Sequence of chain 1.B:
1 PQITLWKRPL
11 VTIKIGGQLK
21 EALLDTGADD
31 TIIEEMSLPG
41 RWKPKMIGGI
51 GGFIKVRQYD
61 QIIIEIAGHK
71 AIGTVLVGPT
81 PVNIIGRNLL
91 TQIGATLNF

A protein and the small-molecule ligand that binds it are described below.
Small molecule (SMILES): CC(C)CN(C[C@@H](O)[C@H](Cc1ccccc1)NC(=O)O[C@H]1CCOC1)S(=O)(=O)c1ccc(N)cc1

Binding-site contacts:
Ligand atom C4 contacts residue GLY48 of chain 1.B at 3.5 Å.
Ligand atom C14 contacts residue ASP25 of chain 1.A at 3.3 Å.
Ligand atom O3 contacts residue ASP25 of chain 1.A at 2.5 Å (salt-bridge).
Ligand atom O6 contacts residue ALA28 of chain 1.B at 3.6 Å.
Ligand atom C22 contacts residue GLY48 of chain 1.A at 3.7 Å.
Ligand atom C19 contacts residue ALA28 of chain 1.A at 3.6 Å (hydrophobic).
Ligand atom C25 contacts residue ILE32 of chain 1.B at 3.8 Å (hydrophobic).
Ligand atom C15 contacts residue GLY27 of chain 1.A at 3.5 Å.
Ligand atom C7 contacts residue GLY27 of chain 1.B at 3.6 Å.
Ligand atom C18 contacts residue ALA28 of chain 1.A at 3.8 Å (hydrophobic).
Ligand atom C6 contacts residue ASP25 of chain 1.B at 3.5 Å.
Ligand atom C12 contacts residue ILE50 of chain 1.B at 3.6 Å (hydrophobic).
Ligand atom C20 contacts residue ASP30 of chain 1.A at 3.7 Å.
Ligand atom C19 contacts residue ASP30 of chain 1.A at 3.3 Å.
Ligand atom C23 contacts residue ILE84 of chain 1.B at 3.8 Å (hydrophobic).
Ligand atom C12 contacts residue VAL82 of chain 1.A at 3.8 Å (hydrophobic).
Ligand atom C12 contacts residue PRO81 of chain 1.A at 3.8 Å (hydrophobic).
Ligand atom C9 contacts residue GLY27 of chain 1.B at 3.4 Å.
Ligand atom C10 contacts residue ILE50 of chain 1.B at 3.8 Å (hydrophobic).
Ligand atom C25 contacts residue ASP30 of chain 1.B at 3.2 Å.
Ligand atom O4 contacts residue ILE50 of chain 1.B at 3.5 Å.
Ligand atom C13 contacts residue VAL82 of chain 1.A at 3.6 Å (hydrophobic).
Ligand atom C9 contacts residue VAL82 of chain 1.A at 3.8 Å (hydrophobic).
Ligand atom O6 contacts residue ASP29 of chain 1.B at 3.4 Å (salt-bridge).
Ligand atom C25 contacts residue ALA28 of chain 1.B at 3.8 Å (hydrophobic).
Ligand atom O5 contacts residue GLY48 of chain 1.A at 3.5 Å (h-bond).
Ligand atom C7 contacts residue ASP25 of chain 1.A at 3.3 Å.
Ligand atom C6 contacts residue ASP25 of chain 1.A at 3.3 Å.
Ligand atom O2 contacts residue GLY49 of chain 1.B at 3.8 Å.
Ligand atom C11 contacts residue VAL82 of chain 1.A at 3.6 Å (hydrophobic).
Ligand atom O5 contacts residue GLY49 of chain 1.A at 3.5 Å.
Ligand atom O3 contacts residue GLY27 of chain 1.B at 3.4 Å.
Ligand atom O6 contacts residue ASP30 of chain 1.B at 3.1 Å (salt-bridge).
Ligand atom N1 contacts residue GLY27 of chain 1.B at 3.1 Å (h-bond).
Ligand atom C12 contacts residue GLY49 of chain 1.B at 3.4 Å.
Ligand atom N3 contacts residue ASP30 of chain 1.A at 3.2 Å (salt-bridge).
Ligand atom O1 contacts residue ALA28 of chain 1.B at 3.6 Å.
Ligand atom O5 contacts residue ILE50 of chain 1.B at 3.2 Å.
Ligand atom O3 contacts residue ASP25 of chain 1.B at 2.6 Å (salt-bridge).
Ligand atom O2 contacts residue ILE50 of chain 1.A at 3.7 Å.

Sequence of chain 1.A:
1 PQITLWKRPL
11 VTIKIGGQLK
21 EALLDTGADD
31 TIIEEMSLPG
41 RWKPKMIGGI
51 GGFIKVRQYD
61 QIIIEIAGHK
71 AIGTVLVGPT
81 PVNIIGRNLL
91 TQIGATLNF